Binding-site contacts:
Ligand atom C6 contacts residue TRP38 of chain 29.B at 3.9 Å (hydrophobic).
Ligand atom C5 contacts residue TRP38 of chain 29.B at 3.9 Å (hydrophobic).
Ligand atom C2 contacts residue TRP38 of chain 29.B at 4.2 Å (hydrophobic).
Ligand atom N9 contacts residue TRP38 of chain 29.B at 4.4 Å.
Ligand atom N1 contacts residue TRP38 of chain 29.B at 4.1 Å.
Ligand atom N3 contacts residue TRP38 of chain 29.B at 4.3 Å.
Ligand atom N1 contacts residue LYS58 of chain 29.D at 4.0 Å.
Ligand atom O6 contacts residue LYS58 of chain 29.D at 4.2 Å.
Ligand atom C8 contacts residue TRP38 of chain 29.B at 4.1 Å (hydrophobic).
Ligand atom N7 contacts residue TRP38 of chain 29.B at 3.7 Å.
Ligand atom C4 contacts residue TRP38 of chain 29.B at 4.1 Å (hydrophobic).
Ligand atom O6 contacts residue TRP38 of chain 29.B at 3.7 Å.

Sequence of chain 29.B:
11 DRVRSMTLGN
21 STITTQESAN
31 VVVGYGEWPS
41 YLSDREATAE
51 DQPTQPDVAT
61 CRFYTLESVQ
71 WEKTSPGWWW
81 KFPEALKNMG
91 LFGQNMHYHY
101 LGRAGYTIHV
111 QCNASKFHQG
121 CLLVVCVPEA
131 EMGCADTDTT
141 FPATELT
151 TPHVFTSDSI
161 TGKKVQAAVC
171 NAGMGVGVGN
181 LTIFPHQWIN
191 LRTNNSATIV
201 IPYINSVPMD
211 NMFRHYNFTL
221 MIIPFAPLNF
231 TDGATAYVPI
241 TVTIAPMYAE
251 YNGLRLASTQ

Sequence of chain 29.D:
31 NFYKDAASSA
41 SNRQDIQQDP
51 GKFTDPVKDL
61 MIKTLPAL

This protein binds this small molecule.
Small molecule (SMILES): Nc1nc2[nH]cnc2c(=O)[nH]1